Sequence of chain 1.D:
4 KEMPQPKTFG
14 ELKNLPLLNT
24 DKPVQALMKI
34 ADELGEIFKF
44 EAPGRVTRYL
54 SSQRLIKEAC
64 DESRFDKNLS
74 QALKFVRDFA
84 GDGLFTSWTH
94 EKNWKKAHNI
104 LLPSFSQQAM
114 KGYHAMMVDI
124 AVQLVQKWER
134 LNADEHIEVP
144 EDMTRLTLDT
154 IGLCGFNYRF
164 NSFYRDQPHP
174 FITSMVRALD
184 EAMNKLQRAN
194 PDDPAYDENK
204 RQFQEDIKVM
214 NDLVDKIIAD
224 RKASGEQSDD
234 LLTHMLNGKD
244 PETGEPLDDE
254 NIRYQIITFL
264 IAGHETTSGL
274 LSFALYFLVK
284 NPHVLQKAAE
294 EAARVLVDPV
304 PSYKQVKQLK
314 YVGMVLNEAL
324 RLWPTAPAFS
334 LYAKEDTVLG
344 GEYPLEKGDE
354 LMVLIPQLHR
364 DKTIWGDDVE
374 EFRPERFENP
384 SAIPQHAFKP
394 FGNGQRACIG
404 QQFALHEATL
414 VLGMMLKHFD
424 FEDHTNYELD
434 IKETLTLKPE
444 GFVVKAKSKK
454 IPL

A protein and the small-molecule ligand that binds it are described below.
Small molecule (SMILES): N[C@@H](Cc1ccccc1)C(=O)O

Binding-site contacts:
Ligand atom C contacts residue ALA75 of chain 1.D at 4.0 Å (hydrophobic).
Ligand atom N contacts residue MET355 of chain 1.D at 4.4 Å.
Ligand atom CA contacts residue TYR52 of chain 1.D at 3.8 Å (hydrophobic).
Ligand atom OXT contacts residue LEU189 of chain 1.D at 3.8 Å.
Ligand atom CD1 contacts residue TYR52 of chain 1.D at 3.5 Å (hydrophobic).
Ligand atom O contacts residue ALA75 of chain 1.D at 4.4 Å.
Ligand atom CD2 contacts residue LEU189 of chain 1.D at 4.4 Å (hydrophobic).
Ligand atom O contacts residue SER73 of chain 1.D at 3.6 Å.
Ligand atom CE2 contacts residue ALA45 of chain 1.D at 4.4 Å (hydrophobic).
Ligand atom OXT contacts residue SER73 of chain 1.D at 3.6 Å.
Ligand atom C contacts residue GLN74 of chain 1.D at 3.6 Å.
Ligand atom CD1 contacts residue THR50 of chain 1.D at 4.2 Å.
Ligand atom N contacts residue PRO1 of chain 1.V at 1.4 Å.
Ligand atom CB contacts residue TYR52 of chain 1.D at 3.7 Å (hydrophobic).
Ligand atom CG contacts residue PRO1 of chain 1.V at 4.5 Å (hydrophobic).
Ligand atom CD2 contacts residue LEU21 of chain 1.D at 3.6 Å (hydrophobic).
Ligand atom OXT contacts residue PRO1 of chain 1.V at 4.0 Å.
Ligand atom CZ contacts residue ARG48 of chain 1.D at 3.9 Å.
Ligand atom CD1 contacts residue LEU21 of chain 1.D at 4.0 Å (hydrophobic).
Ligand atom CD1 contacts residue PHE43 of chain 1.D at 4.2 Å (hydrophobic).
Ligand atom C contacts residue PRO1 of chain 1.V at 3.7 Å (hydrophobic).
Ligand atom C contacts residue SER73 of chain 1.D at 3.7 Å.
Ligand atom N contacts residue TYR52 of chain 1.D at 4.2 Å.
Ligand atom O contacts residue GLN74 of chain 1.D at 3.0 Å (h-bond).
Ligand atom OXT contacts residue ALA75 of chain 1.D at 3.0 Å (h-bond).
Ligand atom CD2 contacts residue GLN74 of chain 1.D at 4.4 Å.
Ligand atom CE2 contacts residue LEU21 of chain 1.D at 4.3 Å (hydrophobic).
Ligand atom CE2 contacts residue ARG48 of chain 1.D at 4.1 Å.
Ligand atom OXT contacts residue PHQ1 of chain 1.X at 4.5 Å.
Ligand atom CE2 contacts residue LEU18 of chain 1.D at 4.5 Å (hydrophobic).
Ligand atom CG contacts residue TYR52 of chain 1.D at 4.1 Å (hydrophobic).
Ligand atom N contacts residue PHQ1 of chain 1.X at 3.6 Å.
Ligand atom CB contacts residue LEU21 of chain 1.D at 3.4 Å (hydrophobic).
Ligand atom CE1 contacts residue PHE43 of chain 1.D at 3.9 Å (hydrophobic).
Ligand atom CA contacts residue PRO1 of chain 1.V at 2.5 Å (hydrophobic).
Ligand atom CE1 contacts residue THR50 of chain 1.D at 3.9 Å.
Ligand atom CB contacts residue PRO1 of chain 1.V at 3.2 Å (hydrophobic).
Ligand atom OXT contacts residue GLN74 of chain 1.D at 3.3 Å (h-bond).
Ligand atom CG contacts residue LEU21 of chain 1.D at 3.4 Å (hydrophobic).
Ligand atom CZ contacts residue ALA45 of chain 1.D at 4.0 Å (hydrophobic).